This protein binds this small molecule.
Small molecule (SMILES): CC(=O)N[C@H]1[C@H](O[C@H]2[C@H](O)[C@@H](NC(C)=O)CO[C@@H]2CO)O[C@H](CO)[C@@H](O[C@@H]2O[C@H](CO)[C@@H](O)[C@H](O[C@H]3O[C@H](CO)[C@@H](O)[C@H](O)[C@@H]3O)[C@@H]2O)[C@@H]1O

Binding-site contacts:
Ligand atom C8 contacts residue ASN286 of chain 1.A at 4.5 Å.
Ligand atom C4 contacts residue ASN286 of chain 1.A at 4.2 Å.
Ligand atom O7 contacts residue ASN286 of chain 1.A at 3.6 Å.
Ligand atom C3 contacts residue ASN286 of chain 1.A at 3.8 Å.
Ligand atom C1 contacts residue ASN286 of chain 1.A at 1.4 Å.
Ligand atom O5 contacts residue ASN286 of chain 1.A at 2.4 Å (h-bond).
Ligand atom N2 contacts residue ASN286 of chain 1.A at 2.9 Å (h-bond).
Ligand atom C5 contacts residue ASN286 of chain 1.A at 3.6 Å.
Ligand atom C2 contacts residue ASN286 of chain 1.A at 2.5 Å.
Ligand atom C7 contacts residue ASN286 of chain 1.A at 3.4 Å.

Sequence of chain 1.A:
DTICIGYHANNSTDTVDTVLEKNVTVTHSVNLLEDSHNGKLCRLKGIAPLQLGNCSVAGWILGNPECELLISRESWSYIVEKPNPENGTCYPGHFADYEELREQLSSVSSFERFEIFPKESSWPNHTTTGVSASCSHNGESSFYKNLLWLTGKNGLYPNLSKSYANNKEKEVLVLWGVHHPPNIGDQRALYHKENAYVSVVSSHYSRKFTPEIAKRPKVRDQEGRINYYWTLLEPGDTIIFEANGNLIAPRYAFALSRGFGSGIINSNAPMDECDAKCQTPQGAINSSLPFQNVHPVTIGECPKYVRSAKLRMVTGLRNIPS